This protein binds this small molecule.
Small molecule (SMILES): CC(=O)N[C@H]1[C@H](O[C@H]2[C@@H](O)[C@@H](CO)O[C@@H](O[C@H]3[C@H](O)[C@@H](O)[C@H](O)O[C@@H]3CO)[C@@H]2O)O[C@H](CO)[C@@H](O)[C@@H]1O

Binding-site contacts:
Ligand atom C6 contacts residue TYR171 of chain 1.A at 4.1 Å (hydrophobic).
Ligand atom C4 contacts residue GOL1 of chain 1.I at 3.9 Å.
Ligand atom O7 contacts residue GLY201 of chain 1.A at 4.0 Å.
Ligand atom C5 contacts residue TYR171 of chain 1.A at 4.1 Å (hydrophobic).
Ligand atom C3 contacts residue ASP204 of chain 1.A at 4.0 Å.
Ligand atom C8 contacts residue ASP204 of chain 1.A at 3.5 Å.
Ligand atom C3 contacts residue ASP203 of chain 1.A at 3.2 Å.
Ligand atom O6 contacts residue PHE165 of chain 1.A at 3.9 Å.
Ligand atom N2 contacts residue GLY201 of chain 1.A at 3.8 Å.
Ligand atom O4 contacts residue ASP203 of chain 1.A at 2.5 Å (salt-bridge).
Ligand atom O3 contacts residue GLY201 of chain 1.A at 2.7 Å (h-bond).
Ligand atom C1 contacts residue TYR171 of chain 1.A at 3.5 Å (hydrophobic).
Ligand atom O3 contacts residue GLY200 of chain 1.A at 3.5 Å.
Ligand atom C8 contacts residue ILE248 of chain 1.A at 3.9 Å (hydrophobic).
Ligand atom C5 contacts residue TYR174 of chain 1.A at 3.9 Å (hydrophobic).
Ligand atom O3 contacts residue GOL1 of chain 1.I at 3.4 Å.
Ligand atom O7 contacts residue TRP199 of chain 1.A at 4.0 Å.
Ligand atom C3 contacts residue TYR171 of chain 1.A at 3.8 Å (hydrophobic).
Ligand atom C7 contacts residue ARG244 of chain 1.A at 3.9 Å.
Ligand atom O5 contacts residue TYR171 of chain 1.A at 4.0 Å.
Ligand atom C8 contacts residue PHE245 of chain 1.A at 4.0 Å (hydrophobic).
Ligand atom C7 contacts residue ASP204 of chain 1.A at 3.6 Å.
Ligand atom C4 contacts residue TYR171 of chain 1.A at 3.9 Å (hydrophobic).
Ligand atom C5 contacts residue TYR171 of chain 1.A at 3.8 Å (hydrophobic).
Ligand atom C2 contacts residue TYR171 of chain 1.A at 4.0 Å (hydrophobic).
Ligand atom C7 contacts residue GLY201 of chain 1.A at 3.7 Å.
Ligand atom N2 contacts residue ASP204 of chain 1.A at 2.8 Å (salt-bridge).
Ligand atom C2 contacts residue ASP204 of chain 1.A at 3.8 Å.
Ligand atom O6 contacts residue TRP199 of chain 1.A at 3.8 Å.
Ligand atom O4 contacts residue TYR174 of chain 1.A at 3.3 Å.
Ligand atom C3 contacts residue GLY201 of chain 1.A at 3.9 Å.
Ligand atom C4 contacts residue ASP203 of chain 1.A at 3.5 Å.
Ligand atom N2 contacts residue TYR171 of chain 1.A at 4.1 Å.
Ligand atom O3 contacts residue ASP203 of chain 1.A at 2.6 Å (salt-bridge).
Ligand atom O7 contacts residue ARG244 of chain 1.A at 2.9 Å (salt-bridge).
Ligand atom C8 contacts residue GLY201 of chain 1.A at 3.7 Å.
Ligand atom C6 contacts residue TYR174 of chain 1.A at 3.8 Å (hydrophobic).
Ligand atom O4 contacts residue GOL1 of chain 1.I at 3.2 Å.
Ligand atom O2 contacts residue PHE245 of chain 1.A at 3.7 Å.
Ligand atom C6 contacts residue PHE165 of chain 1.A at 3.6 Å (hydrophobic).

Sequence of chain 1.A:
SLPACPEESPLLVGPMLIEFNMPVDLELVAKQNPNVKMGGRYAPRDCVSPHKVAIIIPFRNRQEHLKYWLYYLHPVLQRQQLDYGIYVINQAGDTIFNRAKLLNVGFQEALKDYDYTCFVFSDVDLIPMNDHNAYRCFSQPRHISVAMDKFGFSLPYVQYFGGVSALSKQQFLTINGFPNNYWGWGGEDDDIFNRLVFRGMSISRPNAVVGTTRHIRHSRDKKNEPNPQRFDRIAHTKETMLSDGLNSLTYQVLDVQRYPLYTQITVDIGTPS